Sequence of chain 2.D:
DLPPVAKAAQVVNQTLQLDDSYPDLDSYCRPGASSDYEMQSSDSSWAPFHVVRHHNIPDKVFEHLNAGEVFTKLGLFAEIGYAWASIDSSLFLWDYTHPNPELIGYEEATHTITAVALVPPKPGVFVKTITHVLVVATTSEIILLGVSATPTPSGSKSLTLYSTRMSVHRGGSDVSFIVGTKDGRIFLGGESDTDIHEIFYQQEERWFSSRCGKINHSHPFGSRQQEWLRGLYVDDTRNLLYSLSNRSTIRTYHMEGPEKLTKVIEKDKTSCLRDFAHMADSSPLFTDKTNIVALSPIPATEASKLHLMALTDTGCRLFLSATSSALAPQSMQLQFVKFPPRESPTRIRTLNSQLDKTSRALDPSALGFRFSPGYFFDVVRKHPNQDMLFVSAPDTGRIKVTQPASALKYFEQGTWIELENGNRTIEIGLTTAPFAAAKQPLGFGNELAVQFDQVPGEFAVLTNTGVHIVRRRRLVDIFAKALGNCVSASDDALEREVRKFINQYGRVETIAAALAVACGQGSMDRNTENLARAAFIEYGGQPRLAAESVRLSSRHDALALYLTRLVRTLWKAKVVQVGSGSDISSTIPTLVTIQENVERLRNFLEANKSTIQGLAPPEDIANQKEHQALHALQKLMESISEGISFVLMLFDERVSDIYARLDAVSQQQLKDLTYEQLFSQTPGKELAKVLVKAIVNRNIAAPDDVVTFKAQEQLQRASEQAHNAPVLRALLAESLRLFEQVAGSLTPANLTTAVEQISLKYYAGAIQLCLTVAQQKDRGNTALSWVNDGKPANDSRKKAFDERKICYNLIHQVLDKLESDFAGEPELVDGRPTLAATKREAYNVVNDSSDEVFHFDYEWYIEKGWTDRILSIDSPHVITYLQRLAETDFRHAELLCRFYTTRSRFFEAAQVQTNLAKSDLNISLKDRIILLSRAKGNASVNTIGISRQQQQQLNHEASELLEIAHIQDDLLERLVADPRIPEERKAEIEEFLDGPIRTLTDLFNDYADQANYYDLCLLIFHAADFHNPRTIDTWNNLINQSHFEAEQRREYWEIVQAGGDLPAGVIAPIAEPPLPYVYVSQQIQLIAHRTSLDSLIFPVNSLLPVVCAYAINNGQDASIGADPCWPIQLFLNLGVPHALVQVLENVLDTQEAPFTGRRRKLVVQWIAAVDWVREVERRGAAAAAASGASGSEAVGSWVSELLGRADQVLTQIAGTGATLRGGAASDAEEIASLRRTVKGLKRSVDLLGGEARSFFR

Sequence of chain 2.F:
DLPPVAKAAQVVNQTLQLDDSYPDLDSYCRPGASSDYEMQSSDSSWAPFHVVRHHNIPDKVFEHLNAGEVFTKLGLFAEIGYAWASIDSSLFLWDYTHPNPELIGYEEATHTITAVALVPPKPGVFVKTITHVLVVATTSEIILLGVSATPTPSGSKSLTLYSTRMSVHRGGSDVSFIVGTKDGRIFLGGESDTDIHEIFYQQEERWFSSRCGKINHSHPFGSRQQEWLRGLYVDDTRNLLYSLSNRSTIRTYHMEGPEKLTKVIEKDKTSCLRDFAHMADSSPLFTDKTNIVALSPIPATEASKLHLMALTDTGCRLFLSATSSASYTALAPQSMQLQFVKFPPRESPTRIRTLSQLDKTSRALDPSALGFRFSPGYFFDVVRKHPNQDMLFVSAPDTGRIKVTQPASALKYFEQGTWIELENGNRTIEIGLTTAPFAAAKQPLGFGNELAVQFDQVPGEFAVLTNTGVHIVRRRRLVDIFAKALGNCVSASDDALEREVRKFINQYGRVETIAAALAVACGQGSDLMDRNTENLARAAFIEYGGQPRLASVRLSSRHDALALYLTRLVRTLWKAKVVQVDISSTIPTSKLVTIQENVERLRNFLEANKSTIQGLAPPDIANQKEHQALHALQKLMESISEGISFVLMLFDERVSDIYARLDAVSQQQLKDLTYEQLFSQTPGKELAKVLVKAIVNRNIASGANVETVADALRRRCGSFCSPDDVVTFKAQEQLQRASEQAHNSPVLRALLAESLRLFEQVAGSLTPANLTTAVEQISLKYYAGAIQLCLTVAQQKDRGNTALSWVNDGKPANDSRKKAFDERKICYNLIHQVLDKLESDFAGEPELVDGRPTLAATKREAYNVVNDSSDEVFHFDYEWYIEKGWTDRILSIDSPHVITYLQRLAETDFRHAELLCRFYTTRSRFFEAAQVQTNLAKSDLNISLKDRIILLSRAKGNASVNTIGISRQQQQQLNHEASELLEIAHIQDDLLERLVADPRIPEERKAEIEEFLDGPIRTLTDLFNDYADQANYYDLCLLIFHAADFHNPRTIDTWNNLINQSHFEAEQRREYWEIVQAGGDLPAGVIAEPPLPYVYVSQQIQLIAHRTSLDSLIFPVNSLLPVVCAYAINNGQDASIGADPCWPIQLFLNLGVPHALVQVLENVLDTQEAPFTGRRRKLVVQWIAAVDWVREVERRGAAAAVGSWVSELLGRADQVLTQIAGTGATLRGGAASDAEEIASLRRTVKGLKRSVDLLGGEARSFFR

Binding-site contacts:
Ligand atom CE1 contacts residue PRO99 of chain 2.F at 1.1 Å (hydrophobic).
Ligand atom CB contacts residue TRP84 of chain 2.F at 1.4 Å (hydrophobic).
Ligand atom CD contacts residue ILE104 of chain 2.F at 1.2 Å (hydrophobic).
Ligand atom CA contacts residue ILE113 of chain 2.F at 0.7 Å (hydrophobic).
Ligand atom N contacts residue THR160 of chain 2.F at 1.0 Å (h-bond).
Ligand atom ND2 contacts residue LEU159 of chain 2.F at 1.3 Å (h-bond).
Ligand atom CB contacts residue ILE113 of chain 2.F at 1.3 Å (hydrophobic).
Ligand atom CG contacts residue THR1061 of chain 2.D at 1.1 Å.
Ligand atom CD1 contacts residue SER89 of chain 2.F at 1.0 Å.
Ligand atom O contacts residue LEU91 of chain 2.F at 1.2 Å.
Ligand atom O contacts residue LEU159 of chain 2.F at 0.9 Å.
Ligand atom N contacts residue LEU159 of chain 2.F at 1.4 Å (h-bond).
Ligand atom OG1 contacts residue TRP84 of chain 2.F at 1.3 Å.
Ligand atom CG contacts residue LEU159 of chain 2.F at 0.6 Å (hydrophobic).
Ligand atom CD contacts residue THR114 of chain 2.F at 1.3 Å.
Ligand atom CA contacts residue ILE113 of chain 2.F at 0.8 Å (hydrophobic).
Ligand atom O contacts residue ILE113 of chain 2.F at 0.7 Å.
Ligand atom N contacts residue LEU93 of chain 2.F at 0.9 Å.
Ligand atom CZ contacts residue ILE104 of chain 2.F at 1.3 Å (hydrophobic).
Ligand atom OD1 contacts residue LEU159 of chain 2.F at 1.0 Å (h-bond).
Ligand atom N contacts residue LEU159 of chain 2.F at 1.2 Å.
Ligand atom CD contacts residue LYS73 of chain 2.F at 1.2 Å.
Ligand atom C contacts residue LEU159 of chain 2.F at 0.8 Å (hydrophobic).
Ligand atom C contacts residue LEU93 of chain 2.F at 0.8 Å (hydrophobic).
Ligand atom NH2 contacts residue ALA3 of chain 2.L at 1.1 Å.
Ligand atom OG contacts residue ALA115 of chain 2.F at 1.3 Å (h-bond).
Ligand atom CB contacts residue SER148 of chain 2.F at 1.3 Å.
Ligand atom NE contacts residue ILE104 of chain 2.F at 0.7 Å.
Ligand atom C contacts residue LEU91 of chain 2.F at 1.0 Å (hydrophobic).
Ligand atom NE2 contacts residue PRO99 of chain 2.F at 0.6 Å.
Ligand atom CA contacts residue LEU91 of chain 2.F at 1.1 Å (hydrophobic).
Ligand atom CB contacts residue THR1061 of chain 2.D at 1.0 Å.
Ligand atom N contacts residue ILE113 of chain 2.F at 1.2 Å.
Ligand atom CB contacts residue LEU91 of chain 2.F at 0.8 Å (hydrophobic).
Ligand atom CE2 contacts residue TYR106 of chain 2.F at 1.3 Å (hydrophobic).
Ligand atom CA contacts residue LEU91 of chain 2.F at 0.8 Å (hydrophobic).
Ligand atom CA contacts residue LEU93 of chain 2.F at 1.2 Å (hydrophobic).
Ligand atom C contacts residue ILE113 of chain 2.F at 1.2 Å (hydrophobic).
Ligand atom N contacts residue LEU91 of chain 2.F at 0.7 Å.
Ligand atom C contacts residue LEU159 of chain 2.F at 0.7 Å (hydrophobic).

Sequence of chain 2.L:
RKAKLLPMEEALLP

The small molecule below binds the protein below.
Small molecule (SMILES): CC[C@H](C)[C@H](NC(=O)[C@@H](NC(=O)[C@H](CC(C)C)NC(=O)[C@H](CCCCN)NC(=O)[C@H](CCCCN)NC(=O)[C@@H](N)Cc1cnc[nH]1)C(C)C)C(=O)N[C@@H](CC(N)=O)C(=O)N[C@@H](CCCCN)C(=O)N[C@@H](CC(=O)O)C(=O)N[C@@H](CCSC)C(=O)N[C@@H](CCCN=C(N)N)C(=O)N[C@H](C(=O)N[C@@H](CC(=O)O)C(=O)N[C@@H](CC(C)C)C(=O)N[C@@H](Cc1ccccc1)C(=O)N[C@@H](CO)C(=O)N1CCC[C@H]1C(=O)N1CCC[C@H]1C(=O)N[C@H](C=O)CC(N)=O)[C@@H](C)O